A small-molecule ligand and the protein it binds are described below.
Small molecule (SMILES): Nc1ccn([C@@H]2O[C@H](CO[P](=O)(O)O[C@H]3[C@@H](O)[C@H](n4cnc5c(N)ncnc54)O[C@@H]3CO[P](=O)(O)O[C@H]3[C@@H](O)[C@H](n4cnc5c(N)ncnc54)O[C@@H]3CO[P](=O)(O)O[C@H]3[C@@H](O)[C@H](n4ccc(=O)[nH]c4=O)O[C@@H]3CO[P](=O)(O)O[C@H]3[C@@H](O)[C@H](n4ccc(N)nc4=O)O[C@@H]3CO[P](=O)(O)O[C@H]3[C@@H](O)[C@H](n4cnc5c(N)ncnc54)O[C@@H]3CO[P](=O)(O)O[C@H]3[C@@H](O)[C@H](n4ccc(=O)[nH]c4=O)O[C@@H]3COP(=O)(O)O)[C@@H](OP(=O)(O)O)[C@H]2O)c(=O)n1

Binding-site contacts:
Ligand atom O2 contacts residue GLN113 of chain 5.A at 3.4 Å.
Ligand atom C2 contacts residue LEU34 of chain 5.A at 3.3 Å (hydrophobic).
Ligand atom O2 contacts residue LYS110 of chain 5.A at 3.4 Å.
Ligand atom C5' contacts residue LEU117 of chain 5.A at 3.5 Å (hydrophobic).
Ligand atom O4 contacts residue GLN106 of chain 5.A at 3.2 Å (h-bond).
Ligand atom N1 contacts residue ILE47 of chain 5.A at 2.9 Å (h-bond).
Ligand atom C2 contacts residue LYS54 of chain 5.A at 3.4 Å.
Ligand atom N6 contacts residue ARG125 of chain 5.A at 2.8 Å (salt-bridge).
Ligand atom C2 contacts residue GLY24 of chain 5.A at 3.2 Å.
Ligand atom O3' contacts residue ARG35 of chain 5.A at 3.2 Å (salt-bridge).
Ligand atom N3 contacts residue LEU34 of chain 5.A at 3.3 Å.
Ligand atom O4 contacts residue GLY105 of chain 5.A at 3.2 Å.
Ligand atom O4' contacts residue ARG125 of chain 5.A at 3.0 Å (salt-bridge).
Ligand atom N3 contacts residue GLY24 of chain 5.A at 3.2 Å (h-bond).
Ligand atom OP2 contacts residue LYS57 of chain 5.A at 3.2 Å (salt-bridge).
Ligand atom O2' contacts residue PRO63 of chain 5.A at 3.3 Å.
Ligand atom OP2 contacts residue LYS44 of chain 5.A at 3.1 Å.
Ligand atom O4 contacts residue ASN107 of chain 5.A at 2.5 Å (h-bond).
Ligand atom O2' contacts residue GLY28 of chain 5.A at 3.0 Å (h-bond).
Ligand atom O2' contacts residue ARG35 of chain 5.A at 2.6 Å (salt-bridge).
Ligand atom C2' contacts residue LEU114 of chain 5.A at 3.4 Å (hydrophobic).
Ligand atom O2 contacts residue LYS110 of chain 5.A at 2.8 Å (salt-bridge).
Ligand atom O2 contacts residue GLY28 of chain 5.A at 3.2 Å.
Ligand atom O5' contacts residue ARG125 of chain 5.A at 3.1 Å (salt-bridge).
Ligand atom O4' contacts residue LEU117 of chain 5.A at 3.4 Å.
Ligand atom O2 contacts residue PRO29 of chain 5.A at 3.4 Å (h-bond).
Ligand atom N9 contacts residue LEU27 of chain 5.A at 3.4 Å.
Ligand atom O4' contacts residue GLY31 of chain 5.A at 3.4 Å.
Ligand atom N3 contacts residue GLN113 of chain 5.A at 2.8 Å (h-bond).
Ligand atom O2 contacts residue ARG48 of chain 5.A at 2.9 Å (salt-bridge).
Ligand atom N3 contacts residue ARG48 of chain 5.A at 3.2 Å (salt-bridge).
Ligand atom C4 contacts residue LEU27 of chain 5.A at 3.5 Å (hydrophobic).
Ligand atom O2' contacts residue LEU114 of chain 5.A at 2.7 Å (h-bond).
Ligand atom O4' contacts residue LEU27 of chain 5.A at 3.3 Å.
Ligand atom N6 contacts residue ILE47 of chain 5.A at 3.0 Å (h-bond).
Ligand atom N3 contacts residue LEU114 of chain 5.A at 3.4 Å (h-bond).
Ligand atom N7 contacts residue ARG125 of chain 5.A at 3.2 Å (salt-bridge).
Ligand atom C5 contacts residue GLY105 of chain 5.A at 3.3 Å.
Ligand atom O4 contacts residue LYS110 of chain 5.A at 3.3 Å.
Ligand atom OP1 contacts residue ARG30 of chain 5.A at 2.7 Å (salt-bridge).

Sequence of chain 5.A:
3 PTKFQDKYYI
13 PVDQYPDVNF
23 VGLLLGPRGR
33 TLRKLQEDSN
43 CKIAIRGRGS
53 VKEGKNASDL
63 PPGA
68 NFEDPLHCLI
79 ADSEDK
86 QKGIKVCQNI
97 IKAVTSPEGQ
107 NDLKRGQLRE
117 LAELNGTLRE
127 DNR

Sequence of chain 2.A:
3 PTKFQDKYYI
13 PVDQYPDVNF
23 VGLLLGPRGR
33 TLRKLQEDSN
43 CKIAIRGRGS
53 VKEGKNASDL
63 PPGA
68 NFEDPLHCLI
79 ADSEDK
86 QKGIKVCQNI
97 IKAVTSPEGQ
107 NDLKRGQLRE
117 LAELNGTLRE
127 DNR